Sequence of chain 1.A:
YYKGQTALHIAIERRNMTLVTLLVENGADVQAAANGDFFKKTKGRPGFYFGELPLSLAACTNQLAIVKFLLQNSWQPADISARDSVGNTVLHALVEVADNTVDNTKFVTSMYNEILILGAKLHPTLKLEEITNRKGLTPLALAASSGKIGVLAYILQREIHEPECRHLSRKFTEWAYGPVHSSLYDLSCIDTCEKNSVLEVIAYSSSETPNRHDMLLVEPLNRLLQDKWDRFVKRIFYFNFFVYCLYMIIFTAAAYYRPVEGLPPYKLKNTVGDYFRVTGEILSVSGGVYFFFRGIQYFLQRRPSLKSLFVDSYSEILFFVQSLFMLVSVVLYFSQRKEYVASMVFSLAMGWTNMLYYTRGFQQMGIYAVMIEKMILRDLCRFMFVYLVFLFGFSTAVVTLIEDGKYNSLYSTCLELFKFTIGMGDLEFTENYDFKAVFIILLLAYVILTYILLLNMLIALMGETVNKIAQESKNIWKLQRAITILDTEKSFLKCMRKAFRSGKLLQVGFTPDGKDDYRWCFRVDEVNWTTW

Sequence of chain 1.C:
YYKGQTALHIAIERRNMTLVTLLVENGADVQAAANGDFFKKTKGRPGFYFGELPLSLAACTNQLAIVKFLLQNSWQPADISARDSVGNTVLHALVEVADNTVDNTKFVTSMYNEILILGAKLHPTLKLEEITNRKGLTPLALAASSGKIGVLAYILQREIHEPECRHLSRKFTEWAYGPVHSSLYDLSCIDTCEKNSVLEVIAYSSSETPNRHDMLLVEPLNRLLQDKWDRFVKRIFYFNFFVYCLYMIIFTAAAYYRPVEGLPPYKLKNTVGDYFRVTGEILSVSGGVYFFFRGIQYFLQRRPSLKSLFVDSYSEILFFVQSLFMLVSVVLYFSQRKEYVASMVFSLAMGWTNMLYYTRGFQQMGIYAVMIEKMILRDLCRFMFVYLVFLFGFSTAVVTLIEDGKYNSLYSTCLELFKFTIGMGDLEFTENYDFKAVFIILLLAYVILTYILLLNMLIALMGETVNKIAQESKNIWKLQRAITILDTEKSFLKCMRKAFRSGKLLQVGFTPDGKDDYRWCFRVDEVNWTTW

Binding-site contacts:
Ligand atom CAZ contacts residue MET443 of chain 1.C at 3.8 Å (hydrophobic).
Ligand atom CBC contacts residue LEU542 of chain 1.A at 3.6 Å (hydrophobic).
Ligand atom CBP contacts residue LEU449 of chain 1.C at 3.6 Å (hydrophobic).
Ligand atom CAN contacts residue MET443 of chain 1.C at 3.9 Å (hydrophobic).
Ligand atom OAE contacts residue MET443 of chain 1.C at 3.6 Å.
Ligand atom OAI contacts residue ARG453 of chain 1.C at 3.5 Å (salt-bridge).
Ligand atom CBN contacts residue LEU449 of chain 1.C at 3.5 Å (hydrophobic).
Ligand atom CBC contacts residue ILE469 of chain 1.C at 3.4 Å (hydrophobic).
Ligand atom OAE contacts residue THR446 of chain 1.C at 2.9 Å (h-bond).
Ligand atom CAP contacts residue LEU411 of chain 1.C at 3.5 Å (hydrophobic).
Ligand atom OAD contacts residue MET443 of chain 1.C at 3.5 Å.
Ligand atom CBJ contacts residue LEU473 of chain 1.C at 3.5 Å (hydrophobic).
Ligand atom CBL contacts residue LEU542 of chain 1.A at 3.9 Å (hydrophobic).
Ligand atom OAE contacts residue ALA442 of chain 1.C at 3.8 Å.
Ligand atom CBQ contacts residue LEU411 of chain 1.C at 3.8 Å (hydrophobic).
Ligand atom CAZ contacts residue THR446 of chain 1.C at 3.7 Å.
Ligand atom CBO contacts residue LEU411 of chain 1.C at 3.4 Å (hydrophobic).
Ligand atom CBT contacts residue TYR450 of chain 1.C at 3.7 Å (hydrophobic).
Ligand atom CBB contacts residue TYR407 of chain 1.C at 3.7 Å (hydrophobic).
Ligand atom CBT contacts residue ASN447 of chain 1.C at 3.4 Å.
Ligand atom OAH contacts residue TYR450 of chain 1.C at 3.5 Å.
Ligand atom OAG contacts residue LEU411 of chain 1.C at 3.8 Å.
Ligand atom CBL contacts residue ILE541 of chain 1.A at 3.8 Å (hydrophobic).
Ligand atom CBF contacts residue ALA442 of chain 1.C at 3.8 Å (hydrophobic).
Ligand atom CBD contacts residue LEU411 of chain 1.C at 3.5 Å (hydrophobic).
Ligand atom CBT contacts residue LEU411 of chain 1.C at 3.5 Å (hydrophobic).
Ligand atom CBT contacts residue SER408 of chain 1.C at 3.6 Å.
Ligand atom CAK contacts residue LEU411 of chain 1.C at 3.9 Å (hydrophobic).
Ligand atom OAD contacts residue THR446 of chain 1.C at 3.9 Å.
Ligand atom CBJ contacts residue LEU542 of chain 1.A at 3.7 Å (hydrophobic).
Ligand atom CBT contacts residue PHE412 of chain 1.C at 3.9 Å (hydrophobic).
Ligand atom CBH contacts residue LEU473 of chain 1.C at 3.5 Å (hydrophobic).
Ligand atom CAU contacts residue THR446 of chain 1.C at 3.7 Å.
Ligand atom OAH contacts residue SER408 of chain 1.C at 3.0 Å.
Ligand atom OAG contacts residue TYR407 of chain 1.C at 3.0 Å (h-bond).
Ligand atom CBM contacts residue LEU449 of chain 1.C at 3.7 Å (hydrophobic).
Ligand atom OAH contacts residue LEU411 of chain 1.C at 3.9 Å.
Ligand atom OAF contacts residue PHE483 of chain 1.A at 3.5 Å.
Ligand atom OAI contacts residue GLU466 of chain 1.C at 3.4 Å (salt-bridge).
Ligand atom CBM contacts residue THR446 of chain 1.C at 3.3 Å.

A small-molecule ligand and the protein it binds are described below.
Small molecule (SMILES): C=C(C)[C@]12C[C@@H](C)[C@@]34O[C@](Cc5ccccc5)(O[C@@H]1[C@@H]3C=C(COC(=O)Cc1ccc(O)c(OC)c1)C[C@]1(O)C(=O)C(C)=C[C@@H]41)O2